Sequence of chain 1.D:
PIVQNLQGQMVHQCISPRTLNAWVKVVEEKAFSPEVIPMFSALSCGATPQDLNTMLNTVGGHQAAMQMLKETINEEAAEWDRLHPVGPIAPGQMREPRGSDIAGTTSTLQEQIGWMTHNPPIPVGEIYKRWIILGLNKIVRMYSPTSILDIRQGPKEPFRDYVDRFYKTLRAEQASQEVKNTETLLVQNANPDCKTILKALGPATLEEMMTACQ

A small-molecule ligand and the protein it binds are described below.
Small molecule (SMILES): COc1ccc(-n2c([C@H](Cc3cc(F)cc(F)c3)NC(=O)CN3CCN(S(=O)(=O)c4ccc(N)cc4)CC3=O)nc3ccccc3c2=O)cc1

Sequence of chain 1.A:
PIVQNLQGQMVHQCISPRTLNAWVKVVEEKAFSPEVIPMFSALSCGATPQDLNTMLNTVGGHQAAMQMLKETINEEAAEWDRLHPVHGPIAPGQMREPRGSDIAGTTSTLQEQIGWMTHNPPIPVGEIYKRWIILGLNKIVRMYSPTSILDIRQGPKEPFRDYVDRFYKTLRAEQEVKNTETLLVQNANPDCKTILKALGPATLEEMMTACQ

Binding-site contacts:
Ligand atom C30 contacts residue ASN53 of chain 1.A at 3.4 Å.
Ligand atom C30 contacts residue ALA105 of chain 1.A at 3.6 Å (hydrophobic).
Ligand atom O3 contacts residue LYS70 of chain 1.A at 3.4 Å (salt-bridge).
Ligand atom C21 contacts residue LEU56 of chain 1.A at 3.4 Å (hydrophobic).
Ligand atom C28 contacts residue ASN57 of chain 1.A at 3.5 Å.
Ligand atom C35 contacts residue ASN74 of chain 1.A at 3.2 Å.
Ligand atom F1 contacts residue ILE73 of chain 1.A at 3.4 Å.
Ligand atom N4 contacts residue ASN57 of chain 1.A at 2.5 Å (h-bond).
Ligand atom N1 contacts residue THR186 of chain 1.D at 3.4 Å.
Ligand atom C23 contacts residue ASN53 of chain 1.A at 3.6 Å.
Ligand atom C20 contacts residue LEU56 of chain 1.A at 3.6 Å (hydrophobic).
Ligand atom O5 contacts residue THR107 of chain 1.A at 3.0 Å (h-bond).
Ligand atom C22 contacts residue ASN53 of chain 1.A at 3.6 Å.
Ligand atom C8 contacts residue LYS70 of chain 1.A at 3.6 Å.
Ligand atom F1 contacts residue LEU69 of chain 1.A at 3.5 Å.
Ligand atom C6 contacts residue LYS182 of chain 1.D at 3.4 Å.
Ligand atom C12 contacts residue ASN57 of chain 1.A at 3.4 Å.
Ligand atom C35 contacts residue LYS70 of chain 1.A at 3.4 Å.
Ligand atom F1 contacts residue LYS70 of chain 1.A at 3.2 Å.
Ligand atom C18 contacts residue LYS70 of chain 1.A at 3.5 Å.
Ligand atom N1 contacts residue ASN183 of chain 1.D at 2.7 Å (h-bond).
Ligand atom C2 contacts residue ASN183 of chain 1.D at 3.4 Å.
Ligand atom O1 contacts residue LYS182 of chain 1.D at 3.6 Å.
Ligand atom C1 contacts residue LYS182 of chain 1.D at 3.2 Å.
Ligand atom C21 contacts residue ASN57 of chain 1.A at 3.2 Å.
Ligand atom C30 contacts residue TYR130 of chain 1.A at 3.3 Å (hydrophobic).
Ligand atom O6 contacts residue ILE73 of chain 1.A at 3.3 Å.
Ligand atom N6 contacts residue ASN57 of chain 1.A at 3.0 Å (h-bond).
Ligand atom O1 contacts residue ARG173 of chain 1.D at 3.5 Å.
Ligand atom C3 contacts residue GLN67 of chain 1.A at 3.5 Å.
Ligand atom F2 contacts residue MET66 of chain 1.A at 3.1 Å.
Ligand atom C15 contacts residue ASN57 of chain 1.A at 3.2 Å.
Ligand atom F2 contacts residue LEU56 of chain 1.A at 3.4 Å.
Ligand atom C1 contacts residue ASN183 of chain 1.D at 3.5 Å.
Ligand atom C19 contacts residue MET66 of chain 1.A at 3.4 Å (hydrophobic).
Ligand atom C4 contacts residue GLN67 of chain 1.A at 3.4 Å.
Ligand atom C11 contacts residue ASN57 of chain 1.A at 3.4 Å.
Ligand atom C13 contacts residue ASN57 of chain 1.A at 3.4 Å.
Ligand atom C7 contacts residue LYS70 of chain 1.A at 3.5 Å.
Ligand atom C31 contacts residue TYR130 of chain 1.A at 3.2 Å (hydrophobic).